Sequence of chain 2.C:
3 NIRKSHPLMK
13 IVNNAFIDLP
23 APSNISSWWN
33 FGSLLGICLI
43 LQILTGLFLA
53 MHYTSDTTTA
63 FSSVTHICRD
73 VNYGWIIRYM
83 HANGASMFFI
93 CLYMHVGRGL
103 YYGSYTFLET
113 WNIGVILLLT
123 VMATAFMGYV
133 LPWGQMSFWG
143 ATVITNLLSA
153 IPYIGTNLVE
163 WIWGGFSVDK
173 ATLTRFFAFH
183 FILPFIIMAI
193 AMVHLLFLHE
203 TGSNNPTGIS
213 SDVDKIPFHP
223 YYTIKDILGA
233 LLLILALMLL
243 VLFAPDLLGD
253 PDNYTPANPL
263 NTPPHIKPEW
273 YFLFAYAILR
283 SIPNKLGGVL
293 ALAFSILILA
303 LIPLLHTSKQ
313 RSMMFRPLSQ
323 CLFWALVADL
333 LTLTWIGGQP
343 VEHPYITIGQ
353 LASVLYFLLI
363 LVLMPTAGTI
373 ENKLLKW

Binding-site contacts:
Ligand atom O14 contacts residue MET124 of chain 2.C at 3.6 Å.
Ligand atom C7 contacts residue GLU271 of chain 2.C at 3.6 Å.
Ligand atom C9 contacts residue ILE146 of chain 2.C at 3.3 Å (hydrophobic).
Ligand atom C19 contacts residue PHE274 of chain 2.C at 3.5 Å (hydrophobic).
Ligand atom O6 contacts residue PRO270 of chain 2.C at 3.4 Å.
Ligand atom C19 contacts residue MET124 of chain 2.C at 3.7 Å (hydrophobic).
Ligand atom C12 contacts residue MET124 of chain 2.C at 3.4 Å (hydrophobic).
Ligand atom O3 contacts residue TYR131 of chain 2.C at 3.3 Å.
Ligand atom C6 contacts residue GLU271 of chain 2.C at 3.7 Å.
Ligand atom O6 contacts residue GLU271 of chain 2.C at 2.6 Å (salt-bridge).
Ligand atom C17 contacts residue TYR273 of chain 2.C at 3.4 Å (hydrophobic).
Ligand atom O4 contacts residue TYR131 of chain 2.C at 3.6 Å.
Ligand atom C7 contacts residue TYR273 of chain 2.C at 3.4 Å (hydrophobic).
Ligand atom C18 contacts residue ILE298 of chain 2.C at 3.6 Å (hydrophobic).
Ligand atom C10 contacts residue ILE146 of chain 2.C at 3.6 Å (hydrophobic).
Ligand atom C18 contacts residue ALA277 of chain 2.C at 3.7 Å (hydrophobic).
Ligand atom C16 contacts residue PHE274 of chain 2.C at 3.5 Å (hydrophobic).
Ligand atom C25 contacts residue PRO270 of chain 2.C at 3.6 Å (hydrophobic).
Ligand atom C15 contacts residue PHE274 of chain 2.C at 3.6 Å (hydrophobic).
Ligand atom C10 contacts residue PHE274 of chain 2.C at 3.3 Å (hydrophobic).
Ligand atom C26 contacts residue PRO270 of chain 2.C at 3.4 Å (hydrophobic).
Ligand atom C20 contacts residue PHE274 of chain 2.C at 3.6 Å (hydrophobic).
Ligand atom C26 contacts residue MET138 of chain 2.C at 3.5 Å (hydrophobic).
Ligand atom C22 contacts residue ILE146 of chain 2.C at 3.5 Å (hydrophobic).
Ligand atom C17 contacts residue PHE274 of chain 2.C at 3.4 Å (hydrophobic).
Ligand atom C16 contacts residue MET124 of chain 2.C at 3.7 Å (hydrophobic).
Ligand atom C22 contacts residue GLY142 of chain 2.C at 3.6 Å.
Ligand atom C3 contacts residue TYR131 of chain 2.C at 3.4 Å (hydrophobic).
Ligand atom C25 contacts residue ILE268 of chain 2.C at 3.6 Å (hydrophobic).
Ligand atom O3 contacts residue GLY142 of chain 2.C at 3.4 Å.
Ligand atom C12 contacts residue PHE128 of chain 2.C at 3.5 Å (hydrophobic).
Ligand atom C13 contacts residue PHE128 of chain 2.C at 3.5 Å (hydrophobic).
Ligand atom N1 contacts residue GLY142 of chain 2.C at 3.7 Å.
Ligand atom C18 contacts residue PHE274 of chain 2.C at 3.4 Å (hydrophobic).
Ligand atom C21 contacts residue GLY142 of chain 2.C at 3.5 Å.
Ligand atom C7 contacts residue TYR131 of chain 2.C at 3.5 Å (hydrophobic).
Ligand atom C18 contacts residue MET124 of chain 2.C at 3.7 Å (hydrophobic).
Ligand atom C9 contacts residue PHE274 of chain 2.C at 3.5 Å (hydrophobic).
Ligand atom C24 contacts residue TYR278 of chain 2.C at 3.7 Å (hydrophobic).
Ligand atom C15 contacts residue MET124 of chain 2.C at 3.7 Å (hydrophobic).

This protein binds this small molecule.
Small molecule (SMILES): C[C@@]1(c2ccc(Oc3ccccc3)cc2)OC(=O)N(Nc2ccccc2)C1=O